Sequence of chain 2.A:
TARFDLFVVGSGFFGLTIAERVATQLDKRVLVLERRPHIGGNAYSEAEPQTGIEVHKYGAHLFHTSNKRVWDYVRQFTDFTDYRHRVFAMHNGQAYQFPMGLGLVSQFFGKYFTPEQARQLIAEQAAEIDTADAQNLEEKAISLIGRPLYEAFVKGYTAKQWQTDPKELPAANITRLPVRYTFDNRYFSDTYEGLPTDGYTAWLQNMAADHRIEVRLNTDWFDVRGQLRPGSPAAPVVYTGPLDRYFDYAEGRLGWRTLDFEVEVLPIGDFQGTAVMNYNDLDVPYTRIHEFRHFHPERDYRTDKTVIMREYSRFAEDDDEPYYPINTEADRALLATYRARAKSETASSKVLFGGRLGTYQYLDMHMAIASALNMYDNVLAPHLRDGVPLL

A protein and the small-molecule ligand that binds it are described below.
Small molecule (SMILES): O=c1ccn([C@@H]2O[C@H](CO[P](=O)(O)O[P](=O)(O)O[C@H]3O[C@H](CO)[C@H](O)[C@H](O)[C@H]3O)[C@@H](O)[C@H]2O)c(=O)[nH]1

Binding-site contacts:
Ligand atom O2D contacts residue TRP166 of chain 2.A at 3.4 Å (h-bond).
Ligand atom O2B contacts residue TYR366 of chain 2.A at 2.2 Å (h-bond).
Ligand atom C2 contacts residue TYR161 of chain 2.A at 3.3 Å (hydrophobic).
Ligand atom O3B contacts residue ARG292 of chain 2.A at 3.2 Å (salt-bridge).
Ligand atom C2' contacts residue ARG180 of chain 2.A at 3.6 Å.
Ligand atom N3 contacts residue PHE157 of chain 2.A at 2.8 Å (h-bond).
Ligand atom O4 contacts residue PHE102 of chain 2.A at 3.2 Å.
Ligand atom O2B contacts residue ARG180 of chain 2.A at 3.3 Å (salt-bridge).
Ligand atom O2 contacts residue THR162 of chain 2.A at 3.2 Å (h-bond).
Ligand atom O4 contacts residue ASN282 of chain 2.A at 3.2 Å (h-bond).
Ligand atom O3D contacts residue TRP166 of chain 2.A at 2.8 Å (h-bond).
Ligand atom C5D contacts residue ASN177 of chain 2.A at 3.3 Å.
Ligand atom C5' contacts residue ARG292 of chain 2.A at 3.3 Å.
Ligand atom C2' contacts residue FAD1 of chain 2.D at 3.2 Å.
Ligand atom O2' contacts residue ARG180 of chain 2.A at 2.5 Å (salt-bridge).
Ligand atom N3 contacts residue TYR161 of chain 2.A at 3.3 Å.
Ligand atom PB contacts residue TYR366 of chain 2.A at 3.4 Å.
Ligand atom O3' contacts residue PHE192 of chain 2.A at 3.3 Å.
Ligand atom O4 contacts residue PHE157 of chain 2.A at 3.5 Å (h-bond).
Ligand atom C4 contacts residue PHE157 of chain 2.A at 3.6 Å (hydrophobic).
Ligand atom O2A contacts residue ARG180 of chain 2.A at 2.8 Å (salt-bridge).
Ligand atom O3' contacts residue ARG180 of chain 2.A at 3.6 Å (salt-bridge).
Ligand atom O4' contacts residue FAD1 of chain 2.D at 2.5 Å (h-bond).
Ligand atom O2D contacts residue THR162 of chain 2.A at 2.8 Å (h-bond).
Ligand atom O4' contacts residue LEU66 of chain 2.A at 3.2 Å.
Ligand atom O6' contacts residue HIS89 of chain 2.A at 2.7 Å (h-bond).
Ligand atom O1B contacts residue TYR328 of chain 2.A at 2.6 Å (h-bond).
Ligand atom C4D contacts residue ASN177 of chain 2.A at 3.3 Å.
Ligand atom C1' contacts residue ARG292 of chain 2.A at 3.4 Å.
Ligand atom O2 contacts residue VAL158 of chain 2.A at 3.3 Å.
Ligand atom O5' contacts residue ARG292 of chain 2.A at 2.9 Å (salt-bridge).
Ligand atom O2B contacts residue TYR328 of chain 2.A at 3.3 Å.
Ligand atom PB contacts residue TYR328 of chain 2.A at 3.6 Å.
Ligand atom O1B contacts residue ARG292 of chain 2.A at 2.7 Å (salt-bridge).
Ligand atom C6' contacts residue HIS89 of chain 2.A at 3.6 Å.
Ligand atom O5D contacts residue LEU181 of chain 2.A at 3.3 Å.
Ligand atom O3' contacts residue FAD1 of chain 2.D at 3.4 Å (h-bond).
Ligand atom O4 contacts residue ASN284 of chain 2.A at 3.0 Å (h-bond).
Ligand atom O4' contacts residue PHE192 of chain 2.A at 3.2 Å.
Ligand atom O1A contacts residue TYR191 of chain 2.A at 2.5 Å (h-bond).